Sequence of chain 1.A:
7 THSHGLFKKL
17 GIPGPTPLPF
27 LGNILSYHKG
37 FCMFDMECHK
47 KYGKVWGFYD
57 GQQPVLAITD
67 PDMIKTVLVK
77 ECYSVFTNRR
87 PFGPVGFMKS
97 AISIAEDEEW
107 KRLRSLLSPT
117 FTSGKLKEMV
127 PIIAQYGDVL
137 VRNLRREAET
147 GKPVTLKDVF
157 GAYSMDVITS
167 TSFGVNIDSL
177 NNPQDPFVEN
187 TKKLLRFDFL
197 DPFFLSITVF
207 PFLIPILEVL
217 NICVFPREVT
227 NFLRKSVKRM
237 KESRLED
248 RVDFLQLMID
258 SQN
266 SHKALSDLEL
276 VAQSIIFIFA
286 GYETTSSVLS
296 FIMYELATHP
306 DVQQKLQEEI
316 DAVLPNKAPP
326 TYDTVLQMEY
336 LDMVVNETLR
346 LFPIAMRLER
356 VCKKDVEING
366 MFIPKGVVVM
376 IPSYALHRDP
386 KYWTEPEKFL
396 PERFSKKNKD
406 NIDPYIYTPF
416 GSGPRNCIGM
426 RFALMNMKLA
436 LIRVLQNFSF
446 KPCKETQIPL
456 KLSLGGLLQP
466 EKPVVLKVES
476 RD

Binding-site contacts:
Ligand atom C33 contacts residue ALA285 of chain 1.A at 3.6 Å (hydrophobic).
Ligand atom N36 contacts residue HEM1 of chain 1.B at 2.3 Å.
Ligand atom C34 contacts residue ALA285 of chain 1.A at 4.0 Å (hydrophobic).
Ligand atom O29 contacts residue PHE284 of chain 1.A at 4.0 Å.
Ligand atom C37 contacts residue ALA285 of chain 1.A at 3.4 Å (hydrophobic).
Ligand atom C14 contacts residue ARG352 of chain 1.A at 3.8 Å.
Ligand atom N13 contacts residue ARG352 of chain 1.A at 2.7 Å (salt-bridge).
Ligand atom C31 contacts residue ALA285 of chain 1.A at 3.8 Å (hydrophobic).
Ligand atom C26 contacts residue THR289 of chain 1.A at 3.7 Å.
Ligand atom C28 contacts residue PHE284 of chain 1.A at 3.5 Å (hydrophobic).
Ligand atom S07 contacts residue ARG85 of chain 1.A at 3.4 Å.
Ligand atom C19 contacts residue GLU354 of chain 1.A at 3.6 Å.
Ligand atom C12 contacts residue ARG352 of chain 1.A at 3.7 Å.
Ligand atom C27 contacts residue ALA350 of chain 1.A at 3.6 Å (hydrophobic).
Ligand atom C01 contacts residue PHE284 of chain 1.A at 3.4 Å (hydrophobic).
Ligand atom O22 contacts residue ALA350 of chain 1.A at 3.4 Å.
Ligand atom O29 contacts residue ILE281 of chain 1.A at 3.6 Å.
Ligand atom C25 contacts residue ARG192 of chain 1.A at 3.5 Å.
Ligand atom O29 contacts residue SER99 of chain 1.A at 2.4 Å (h-bond).
Ligand atom C17 contacts residue PHE195 of chain 1.A at 3.5 Å (hydrophobic).
Ligand atom C27 contacts residue ARG192 of chain 1.A at 3.5 Å.
Ligand atom C18 contacts residue GLU354 of chain 1.A at 3.3 Å.
Ligand atom C28 contacts residue SER99 of chain 1.A at 3.4 Å.
Ligand atom C32 contacts residue ALA285 of chain 1.A at 3.4 Å (hydrophobic).
Ligand atom C35 contacts residue HEM1 of chain 1.B at 3.1 Å.
Ligand atom N04 contacts residue PHE284 of chain 1.A at 3.4 Å.
Ligand atom C03 contacts residue PHE195 of chain 1.A at 3.1 Å (hydrophobic).
Ligand atom C02 contacts residue PHE193 of chain 1.A at 3.8 Å (hydrophobic).
Ligand atom C26 contacts residue ILE349 of chain 1.A at 3.7 Å (hydrophobic).
Ligand atom C35 contacts residue THR289 of chain 1.A at 3.9 Å.
Ligand atom C02 contacts residue PHE284 of chain 1.A at 3.4 Å (hydrophobic).
Ligand atom N30 contacts residue PHE284 of chain 1.A at 3.4 Å.
Ligand atom O22 contacts residue HEM1 of chain 1.B at 3.7 Å.
Ligand atom C16 contacts residue PHE195 of chain 1.A at 3.5 Å (hydrophobic).
Ligand atom C27 contacts residue ILE349 of chain 1.A at 3.2 Å (hydrophobic).
Ligand atom C34 contacts residue THR289 of chain 1.A at 3.6 Å.
Ligand atom N13 contacts residue ALA350 of chain 1.A at 3.6 Å.
Ligand atom N36 contacts residue ALA285 of chain 1.A at 3.8 Å.
Ligand atom C31 contacts residue PHE284 of chain 1.A at 3.6 Å (hydrophobic).
Ligand atom C37 contacts residue HEM1 of chain 1.B at 3.0 Å.

This small molecule binds to this protein.
Small molecule (SMILES): CC(C)N[C@@H](CSC[C@H](Cc1c[nH]c2ccccc12)NC(=O)OC(C)(C)C)C(=O)NCc1cccnc1